Binding-site contacts:
Ligand atom C6 contacts residue SER401 of chain 1.U at 2.8 Å.
Ligand atom C5 contacts residue P8E1 of chain 1.DN at 4.1 Å.
Ligand atom C2 contacts residue ALA402 of chain 1.U at 4.3 Å (hydrophobic).
Ligand atom O6 contacts residue P8E1 of chain 1.GN at 4.4 Å.
Ligand atom C2 contacts residue P8E1 of chain 1.DN at 4.5 Å.
Ligand atom C4 contacts residue P8E1 of chain 1.DN at 3.5 Å.
Ligand atom C3 contacts residue SER401 of chain 1.U at 2.7 Å.
Ligand atom O1A contacts residue SER401 of chain 1.U at 3.1 Å (h-bond).
Ligand atom O1B contacts residue SER401 of chain 1.U at 3.2 Å.
Ligand atom O1A contacts residue P8E1 of chain 1.GN at 4.0 Å.
Ligand atom C8 contacts residue VAL419 of chain 1.U at 4.5 Å (hydrophobic).
Ligand atom C7 contacts residue SER401 of chain 1.U at 3.9 Å.
Ligand atom C6 contacts residue P8E1 of chain 1.DN at 4.1 Å.
Ligand atom O6 contacts residue SER401 of chain 1.U at 1.6 Å (h-bond).
Ligand atom C8 contacts residue SER401 of chain 1.U at 4.1 Å.
Ligand atom C9 contacts residue VAL419 of chain 1.U at 3.6 Å (hydrophobic).
Ligand atom C2 contacts residue SER401 of chain 1.U at 1.4 Å.
Ligand atom C5 contacts residue SER401 of chain 1.U at 3.8 Å.
Ligand atom C9 contacts residue SER401 of chain 1.U at 3.9 Å.
Ligand atom O1B contacts residue SER399 of chain 1.U at 3.1 Å (h-bond).
Ligand atom C1 contacts residue SER399 of chain 1.U at 3.9 Å.
Ligand atom O8 contacts residue VAL419 of chain 1.U at 4.3 Å.
Ligand atom O8 contacts residue SER401 of chain 1.U at 3.8 Å.
Ligand atom C4 contacts residue SER401 of chain 1.U at 3.8 Å.
Ligand atom C1 contacts residue SER401 of chain 1.U at 2.6 Å.
Ligand atom C3 contacts residue P8E1 of chain 1.DN at 3.3 Å.
Ligand atom C3 contacts residue ALA402 of chain 1.U at 4.5 Å (hydrophobic).
Ligand atom C2 contacts residue SER399 of chain 1.U at 4.3 Å.
Ligand atom C9 contacts residue P8E1 of chain 1.GN at 4.4 Å.
Ligand atom N5 contacts residue SER401 of chain 1.U at 4.3 Å.

A small-molecule ligand and the protein it binds are described below.
Small molecule (SMILES): C[C@H](O)[C@H](N)[C@@H]1O[C@](O)(C(=O)O)C[C@H](O)[C@@H]1N

Sequence of chain 1.U:
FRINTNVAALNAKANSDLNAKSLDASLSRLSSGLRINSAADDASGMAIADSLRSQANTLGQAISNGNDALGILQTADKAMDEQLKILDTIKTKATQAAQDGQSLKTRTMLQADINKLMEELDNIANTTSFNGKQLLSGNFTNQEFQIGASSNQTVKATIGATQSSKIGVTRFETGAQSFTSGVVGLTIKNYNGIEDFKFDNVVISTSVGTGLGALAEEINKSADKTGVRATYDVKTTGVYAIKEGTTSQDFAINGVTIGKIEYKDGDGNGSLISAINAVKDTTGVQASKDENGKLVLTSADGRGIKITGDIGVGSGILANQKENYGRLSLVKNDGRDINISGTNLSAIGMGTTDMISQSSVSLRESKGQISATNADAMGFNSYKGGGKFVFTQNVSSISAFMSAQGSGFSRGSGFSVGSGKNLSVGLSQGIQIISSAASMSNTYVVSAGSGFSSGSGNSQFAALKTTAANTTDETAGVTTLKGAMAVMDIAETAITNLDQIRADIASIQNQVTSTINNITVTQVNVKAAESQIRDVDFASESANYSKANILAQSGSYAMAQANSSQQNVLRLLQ